Binding-site contacts:
Ligand atom O1B contacts residue LYS15 of chain 1.A at 2.9 Å (salt-bridge).
Ligand atom O6 contacts residue ASN114 of chain 1.A at 3.3 Å (h-bond).
Ligand atom C5' contacts residue GLY12 of chain 1.A at 3.5 Å.
Ligand atom C5 contacts residue ASN114 of chain 1.A at 3.6 Å.
Ligand atom O6 contacts residue SER144 of chain 1.A at 3.2 Å (h-bond).
Ligand atom O3A contacts residue LYS15 of chain 1.A at 3.6 Å (salt-bridge).
Ligand atom O2B contacts residue MG1 of chain 1.D at 2.4 Å.
Ligand atom C6 contacts residue LYS115 of chain 1.A at 3.5 Å.
Ligand atom O2A contacts residue SER16 of chain 1.A at 3.5 Å (h-bond).
Ligand atom O6 contacts residue ALA146 of chain 1.A at 3.1 Å (h-bond).
Ligand atom O1G contacts residue LYS15 of chain 1.A at 3.0 Å (salt-bridge).
Ligand atom N7 contacts residue ASN114 of chain 1.A at 2.9 Å (h-bond).
Ligand atom O1B contacts residue GLY14 of chain 1.A at 3.2 Å (h-bond).
Ligand atom PG contacts residue GLY12 of chain 1.A at 3.4 Å.
Ligand atom C5 contacts residue LYS115 of chain 1.A at 3.5 Å.
Ligand atom O2B contacts residue SER16 of chain 1.A at 3.1 Å (h-bond).
Ligand atom N1 contacts residue ASP117 of chain 1.A at 2.6 Å (salt-bridge).
Ligand atom C2 contacts residue ALA146 of chain 1.A at 3.5 Å (hydrophobic).
Ligand atom N2 contacts residue ASP117 of chain 1.A at 2.6 Å (salt-bridge).
Ligand atom O6 contacts residue ASP117 of chain 1.A at 3.3 Å (salt-bridge).
Ligand atom O3G contacts residue MG1 of chain 1.D at 2.4 Å.
Ligand atom O2A contacts residue GLY14 of chain 1.A at 3.2 Å.
Ligand atom O3A contacts residue GLY12 of chain 1.A at 3.5 Å.
Ligand atom O2A contacts residue ALA17 of chain 1.A at 3.0 Å (h-bond).
Ligand atom O2G contacts residue GLY12 of chain 1.A at 3.2 Å (h-bond).
Ligand atom O6 contacts residue ALA145 of chain 1.A at 2.7 Å (h-bond).
Ligand atom N1 contacts residue ALA146 of chain 1.A at 3.1 Å.
Ligand atom O3A contacts residue GLY14 of chain 1.A at 3.0 Å (h-bond).
Ligand atom C8 contacts residue LYS115 of chain 1.A at 3.5 Å.
Ligand atom N9 contacts residue LYS115 of chain 1.A at 3.3 Å.
Ligand atom C6 contacts residue ASP117 of chain 1.A at 3.4 Å.
Ligand atom C4 contacts residue LYS115 of chain 1.A at 3.5 Å.
Ligand atom N3B contacts residue GLY12 of chain 1.A at 2.9 Å (h-bond).
Ligand atom O4' contacts residue LYS115 of chain 1.A at 3.0 Å (salt-bridge).
Ligand atom O1B contacts residue VAL13 of chain 1.A at 3.2 Å (h-bond).
Ligand atom O6 contacts residue LYS115 of chain 1.A at 3.3 Å.
Ligand atom O1B contacts residue GLY12 of chain 1.A at 3.6 Å (h-bond).
Ligand atom C2 contacts residue ASP117 of chain 1.A at 3.4 Å.
Ligand atom C6 contacts residue ALA146 of chain 1.A at 3.4 Å (hydrophobic).
Ligand atom N2 contacts residue LEU118 of chain 1.A at 3.6 Å.

The small molecule below binds the protein below.
Small molecule (SMILES): Nc1nc2c(ncn2[C@@H]2O[C@H](CO[P](=O)(O)O[P](=O)(O)NP(=O)(O)O)[C@@H](O)[C@H]2O)c(=O)[nH]1

Sequence of chain 1.A:
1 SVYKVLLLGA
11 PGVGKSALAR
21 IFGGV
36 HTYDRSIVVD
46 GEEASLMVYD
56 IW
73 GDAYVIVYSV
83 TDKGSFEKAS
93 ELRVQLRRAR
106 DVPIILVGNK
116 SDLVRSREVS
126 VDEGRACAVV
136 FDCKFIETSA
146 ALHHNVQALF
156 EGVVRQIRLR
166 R